This small molecule binds to this protein.
Small molecule (SMILES): CSCC[C@H](NC(=O)[C@H](Cc1c[nH]c2ccccc12)NC(=O)[C@@H](NC(=O)[C@@H](N)CCSC)[C@@H](C)O)C(=O)N[C@@H](CCC(=O)O)C(=O)N[C@@H](Cc1c[nH]c2ccccc12)C(=O)N[C@@H](CC(=O)O)C(=O)N[C@@H](CCCNC(N)=[NH2+])C(=O)N[C@H](C=O)CCC(=O)O

Sequence of chain 3.A:
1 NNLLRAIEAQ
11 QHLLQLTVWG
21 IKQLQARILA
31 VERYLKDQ

Sequence of chain 1.A:
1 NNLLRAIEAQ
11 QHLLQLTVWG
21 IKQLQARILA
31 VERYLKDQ

Sequence of chain 3.C:
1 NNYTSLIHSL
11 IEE

Binding-site contacts:
Ligand atom C contacts residue ASN1 of chain 3.C at 3.8 Å.
Ligand atom CZ3 contacts residue LYS22 of chain 3.A at 3.8 Å.
Ligand atom CZ3 contacts residue ILE21 of chain 3.A at 3.7 Å (hydrophobic).
Ligand atom NE1 contacts residue ARG27 of chain 1.A at 3.5 Å (salt-bridge).
Ligand atom CE3 contacts residue GLN25 of chain 3.A at 3.8 Å.
Ligand atom OE2 contacts residue LEU16 of chain 1.A at 3.6 Å.
Ligand atom O contacts residue ASN2 of chain 3.C at 3.0 Å (h-bond).
Ligand atom CB contacts residue O0B1 of chain 3.D at 3.4 Å.
Ligand atom O contacts residue ASN1 of chain 3.C at 3.5 Å (h-bond).
Ligand atom CH2 contacts residue ILE21 of chain 3.A at 3.6 Å (hydrophobic).
Ligand atom CZ2 contacts residue ILE21 of chain 3.A at 3.6 Å (hydrophobic).
Ligand atom C contacts residue ASN1 of chain 3.C at 3.4 Å.
Ligand atom C contacts residue O0B1 of chain 3.D at 1.7 Å.
Ligand atom O contacts residue ASN2 of chain 3.C at 3.2 Å (h-bond).
Ligand atom O contacts residue O0B1 of chain 3.D at 3.6 Å.
Ligand atom O contacts residue O0B1 of chain 3.D at 3.3 Å (h-bond).
Ligand atom O contacts residue ASN1 of chain 3.C at 3.0 Å (h-bond).
Ligand atom N contacts residue O0B1 of chain 3.D at 2.9 Å (h-bond).
Ligand atom C contacts residue O0B1 of chain 3.D at 3.4 Å.
Ligand atom CA contacts residue O0B1 of chain 3.D at 2.7 Å.
Ligand atom CE2 contacts residue GLN25 of chain 3.A at 3.4 Å.
Ligand atom NE1 contacts residue LEU16 of chain 1.A at 2.8 Å (h-bond).
Ligand atom CZ2 contacts residue GLN25 of chain 3.A at 3.7 Å.
Ligand atom C contacts residue ASN2 of chain 3.C at 3.7 Å.
Ligand atom CE2 contacts residue O0B1 of chain 3.D at 3.2 Å.
Ligand atom CD1 contacts residue LEU16 of chain 1.A at 3.6 Å (hydrophobic).
Ligand atom CD1 contacts residue TRP19 of chain 1.A at 3.4 Å (hydrophobic).
Ligand atom CG contacts residue LYS22 of chain 3.A at 3.6 Å.
Ligand atom O contacts residue O0B1 of chain 3.D at 2.5 Å (h-bond).
Ligand atom NH1 contacts residue ASN2 of chain 3.C at 3.2 Å (h-bond).
Ligand atom O contacts residue ASN1 of chain 3.C at 3.2 Å (h-bond).
Ligand atom NE1 contacts residue O0B1 of chain 3.D at 3.4 Å.
Ligand atom CD2 contacts residue GLN25 of chain 3.A at 3.5 Å.
Ligand atom CZ2 contacts residue O0B1 of chain 3.D at 3.2 Å.
Ligand atom CG contacts residue TRP19 of chain 1.A at 3.5 Å (hydrophobic).
Ligand atom O contacts residue TYR3 of chain 3.C at 2.9 Å (h-bond).
Ligand atom CH2 contacts residue GLY20 of chain 1.A at 3.6 Å.
Ligand atom OD2 contacts residue LYS22 of chain 3.A at 3.6 Å.
Ligand atom OD1 contacts residue LYS22 of chain 3.A at 2.9 Å (salt-bridge).
Ligand atom O contacts residue O0B1 of chain 3.D at 2.7 Å (h-bond).